The protein below binds the small molecule below.
Small molecule (SMILES): OC[C@H]1O[C@H](O)[C@@H](O)[C@@H](O)[C@@H]1O

Binding-site contacts:
Ligand atom O2 contacts residue NAG1 of chain 1.G at 3.7 Å.
Ligand atom C3 contacts residue BMA1 of chain 1.H at 4.0 Å.
Ligand atom C1 contacts residue BMA1 of chain 1.H at 3.6 Å.
Ligand atom O3 contacts residue BMA1 of chain 1.H at 4.1 Å.
Ligand atom O2 contacts residue BMA1 of chain 1.H at 3.1 Å.
Ligand atom C4 contacts residue BMA1 of chain 1.H at 3.1 Å.
Ligand atom C6 contacts residue BMA1 of chain 1.H at 3.2 Å.
Ligand atom C5 contacts residue BMA1 of chain 1.H at 3.1 Å.
Ligand atom C2 contacts residue BMA1 of chain 1.H at 3.9 Å.
Ligand atom O6 contacts residue BMA1 of chain 1.H at 4.2 Å.
Ligand atom O4 contacts residue BMA1 of chain 1.H at 4.1 Å.
Ligand atom O5 contacts residue BMA1 of chain 1.H at 2.5 Å (h-bond).